This protein binds this small molecule.
Small molecule (SMILES): COc1cccc(CC(=O)N/N=C/c2ccc(O)cc2)c1

Sequence of chain 1.A:
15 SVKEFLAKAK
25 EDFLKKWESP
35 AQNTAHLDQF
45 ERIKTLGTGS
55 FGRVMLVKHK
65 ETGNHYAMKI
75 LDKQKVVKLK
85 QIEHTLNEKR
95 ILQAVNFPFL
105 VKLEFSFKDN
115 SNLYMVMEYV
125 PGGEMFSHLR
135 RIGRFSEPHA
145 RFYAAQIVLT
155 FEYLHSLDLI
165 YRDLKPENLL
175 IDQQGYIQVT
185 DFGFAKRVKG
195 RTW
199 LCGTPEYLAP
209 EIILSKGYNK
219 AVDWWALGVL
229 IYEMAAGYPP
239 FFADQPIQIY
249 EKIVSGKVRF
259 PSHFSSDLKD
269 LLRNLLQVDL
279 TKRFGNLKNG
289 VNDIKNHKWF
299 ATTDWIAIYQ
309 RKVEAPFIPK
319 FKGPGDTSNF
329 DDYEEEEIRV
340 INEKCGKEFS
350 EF

Binding-site contacts:
Ligand atom C13 contacts residue THR184 of chain 1.A at 3.9 Å.
Ligand atom N1 contacts residue VAL58 of chain 1.A at 3.6 Å.
Ligand atom C11 contacts residue GLY53 of chain 1.A at 3.8 Å.
Ligand atom C7 contacts residue ARG57 of chain 1.A at 3.6 Å.
Ligand atom C13 contacts residue ALA71 of chain 1.A at 3.7 Å (hydrophobic).
Ligand atom C8 contacts residue GLY53 of chain 1.A at 3.7 Å.
Ligand atom C14 contacts residue GLU122 of chain 1.A at 3.6 Å.
Ligand atom C11 contacts residue LYS73 of chain 1.A at 3.8 Å.
Ligand atom C3 contacts residue LYS73 of chain 1.A at 3.7 Å.
Ligand atom C3 contacts residue ASP185 of chain 1.A at 3.8 Å.
Ligand atom C10 contacts residue SER54 of chain 1.A at 3.4 Å.
Ligand atom O1 contacts residue ASP185 of chain 1.A at 3.5 Å.
Ligand atom C15 contacts residue ALA71 of chain 1.A at 3.9 Å (hydrophobic).
Ligand atom C4 contacts residue VAL58 of chain 1.A at 3.8 Å (hydrophobic).
Ligand atom C12 contacts residue THR184 of chain 1.A at 3.6 Å.
Ligand atom C6 contacts residue LYS73 of chain 1.A at 3.8 Å.
Ligand atom O3 contacts residue ALA71 of chain 1.A at 3.3 Å.
Ligand atom C5 contacts residue VAL58 of chain 1.A at 3.9 Å (hydrophobic).
Ligand atom O3 contacts residue GLU122 of chain 1.A at 2.6 Å (salt-bridge).
Ligand atom O2 contacts residue SER54 of chain 1.A at 3.4 Å (h-bond).
Ligand atom C1 contacts residue LYS73 of chain 1.A at 3.7 Å.
Ligand atom O2 contacts residue GLY53 of chain 1.A at 3.7 Å.
Ligand atom O3 contacts residue VAL124 of chain 1.A at 2.9 Å (h-bond).
Ligand atom C13 contacts residue GLU122 of chain 1.A at 3.8 Å.
Ligand atom C6 contacts residue VAL58 of chain 1.A at 3.6 Å (hydrophobic).
Ligand atom O2 contacts residue PHE55 of chain 1.A at 3.1 Å (h-bond).
Ligand atom C10 contacts residue PHE55 of chain 1.A at 3.4 Å (hydrophobic).
Ligand atom C2 contacts residue LYS73 of chain 1.A at 3.9 Å.
Ligand atom N2 contacts residue VAL58 of chain 1.A at 3.5 Å.
Ligand atom C8 contacts residue GLY56 of chain 1.A at 3.7 Å.
Ligand atom C8 contacts residue LEU75 of chain 1.A at 3.6 Å (hydrophobic).
Ligand atom C2 contacts residue ASP185 of chain 1.A at 3.3 Å.
Ligand atom C9 contacts residue GLY53 of chain 1.A at 3.5 Å.
Ligand atom C7 contacts residue GLY56 of chain 1.A at 3.8 Å.
Ligand atom O1 contacts residue LYS73 of chain 1.A at 2.9 Å (salt-bridge).
Ligand atom C9 contacts residue LYS73 of chain 1.A at 3.9 Å.
Ligand atom C14 contacts residue ALA71 of chain 1.A at 3.4 Å (hydrophobic).
Ligand atom C9 contacts residue SER54 of chain 1.A at 3.9 Å.
Ligand atom C7 contacts residue GLY53 of chain 1.A at 3.9 Å.
Ligand atom O3 contacts residue TYR123 of chain 1.A at 3.2 Å.